The small molecule below binds the protein below.
Small molecule (SMILES): CC(=O)N[C@@H]1[C@@H](O)[C@H](O)[C@@H](CO)O[C@H]1O

Sequence of chain 3.E:
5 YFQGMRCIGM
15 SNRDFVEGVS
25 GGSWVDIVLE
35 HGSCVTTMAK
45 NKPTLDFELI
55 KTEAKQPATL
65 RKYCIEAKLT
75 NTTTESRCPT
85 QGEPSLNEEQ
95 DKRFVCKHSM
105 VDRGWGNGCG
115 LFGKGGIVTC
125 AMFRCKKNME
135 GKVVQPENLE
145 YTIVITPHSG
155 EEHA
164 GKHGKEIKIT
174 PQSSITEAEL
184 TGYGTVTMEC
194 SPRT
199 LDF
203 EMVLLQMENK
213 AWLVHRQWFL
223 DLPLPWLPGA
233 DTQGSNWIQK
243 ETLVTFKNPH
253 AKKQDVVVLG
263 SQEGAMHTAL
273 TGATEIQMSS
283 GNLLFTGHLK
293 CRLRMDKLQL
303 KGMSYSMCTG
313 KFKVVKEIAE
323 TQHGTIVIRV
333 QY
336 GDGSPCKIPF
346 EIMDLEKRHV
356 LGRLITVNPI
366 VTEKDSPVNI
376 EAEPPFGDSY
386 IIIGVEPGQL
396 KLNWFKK

Binding-site contacts:
Ligand atom O6 contacts residue NAG1 of chain 3.Z at 4.1 Å.
Ligand atom C8 contacts residue PHE98 of chain 3.E at 3.6 Å (hydrophobic).
Ligand atom O6 contacts residue GLU46 of chain 3.F at 3.8 Å.
Ligand atom O6 contacts residue ASN75 of chain 3.E at 3.8 Å.
Ligand atom C5 contacts residue ASN75 of chain 3.E at 3.2 Å.
Ligand atom C2 contacts residue NAG1 of chain 3.Z at 4.1 Å.
Ligand atom C6 contacts residue NAG1 of chain 3.Z at 3.4 Å.
Ligand atom O6 contacts residue THR48 of chain 3.F at 4.0 Å.
Ligand atom C5 contacts residue NAG1 of chain 3.Z at 3.7 Å.
Ligand atom O7 contacts residue MET126 of chain 3.E at 3.1 Å.
Ligand atom C1 contacts residue ASN75 of chain 3.E at 1.3 Å.
Ligand atom C8 contacts residue ASN75 of chain 3.E at 3.0 Å.
Ligand atom C4 contacts residue NAG1 of chain 3.Z at 2.9 Å.
Ligand atom N2 contacts residue ASN75 of chain 3.E at 3.0 Å (h-bond).
Ligand atom O4 contacts residue NAG1 of chain 3.Z at 1.6 Å.
Ligand atom C6 contacts residue CYS45 of chain 3.F at 4.4 Å (hydrophobic).
Ligand atom C7 contacts residue MET126 of chain 3.E at 3.8 Å (hydrophobic).
Ligand atom C3 contacts residue NAG1 of chain 3.Z at 3.3 Å.
Ligand atom C4 contacts residue ASN75 of chain 3.E at 4.0 Å.
Ligand atom O7 contacts residue ASN75 of chain 3.E at 3.2 Å (h-bond).
Ligand atom C6 contacts residue ASN75 of chain 3.E at 3.8 Å.
Ligand atom O5 contacts residue ASN75 of chain 3.E at 2.1 Å (h-bond).
Ligand atom O6 contacts residue CYS45 of chain 3.F at 3.4 Å (h-bond).
Ligand atom C2 contacts residue ASN75 of chain 3.E at 2.6 Å.
Ligand atom O3 contacts residue NAG1 of chain 3.Z at 2.4 Å (h-bond).
Ligand atom C7 contacts residue ASN75 of chain 3.E at 2.8 Å.
Ligand atom C8 contacts residue MET126 of chain 3.E at 3.7 Å (hydrophobic).
Ligand atom O5 contacts residue THR48 of chain 3.F at 4.0 Å.
Ligand atom C3 contacts residue ASN75 of chain 3.E at 3.5 Å.
Ligand atom C6 contacts residue THR48 of chain 3.F at 4.4 Å.

Sequence of chain 3.F:
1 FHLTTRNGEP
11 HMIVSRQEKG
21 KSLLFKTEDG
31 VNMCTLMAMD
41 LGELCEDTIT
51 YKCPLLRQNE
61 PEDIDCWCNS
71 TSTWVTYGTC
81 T